The small molecule below binds the protein below.
Small molecule (SMILES): CC(=O)N[C@@H]1[C@@H](O)[C@H](O)[C@@H](CO)O[C@H]1O

Sequence of chain 1.A:
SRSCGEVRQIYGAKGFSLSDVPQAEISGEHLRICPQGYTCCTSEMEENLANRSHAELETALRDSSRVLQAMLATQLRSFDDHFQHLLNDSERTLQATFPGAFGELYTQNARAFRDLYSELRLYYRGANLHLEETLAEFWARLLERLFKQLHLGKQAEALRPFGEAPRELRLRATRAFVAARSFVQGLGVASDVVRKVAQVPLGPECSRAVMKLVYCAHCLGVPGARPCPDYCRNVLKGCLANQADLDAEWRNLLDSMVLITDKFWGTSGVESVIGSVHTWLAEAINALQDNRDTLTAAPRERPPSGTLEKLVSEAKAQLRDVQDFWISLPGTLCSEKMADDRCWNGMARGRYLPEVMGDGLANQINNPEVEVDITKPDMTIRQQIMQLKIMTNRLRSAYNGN

Binding-site contacts:
Ligand atom C5 contacts residue ASN115 of chain 1.A at 3.8 Å.
Ligand atom N2 contacts residue ASN115 of chain 1.A at 3.2 Å (h-bond).
Ligand atom C3 contacts residue ASN115 of chain 1.A at 3.9 Å.
Ligand atom C8 contacts residue ASP108 of chain 1.A at 4.3 Å.
Ligand atom C7 contacts residue ASN115 of chain 1.A at 3.5 Å.
Ligand atom C8 contacts residue GLN111 of chain 1.A at 4.3 Å.
Ligand atom O7 contacts residue ASN115 of chain 1.A at 4.1 Å.
Ligand atom C7 contacts residue GLN111 of chain 1.A at 4.1 Å.
Ligand atom C1 contacts residue GLN111 of chain 1.A at 4.4 Å.
Ligand atom C6 contacts residue ARG148 of chain 1.A at 4.3 Å.
Ligand atom O5 contacts residue ASN115 of chain 1.A at 2.4 Å (h-bond).
Ligand atom C5 contacts residue ARG148 of chain 1.A at 4.2 Å.
Ligand atom O5 contacts residue ARG148 of chain 1.A at 4.0 Å.
Ligand atom C8 contacts residue ASN115 of chain 1.A at 3.9 Å.
Ligand atom O7 contacts residue GLN111 of chain 1.A at 3.0 Å (h-bond).
Ligand atom C2 contacts residue ASN115 of chain 1.A at 2.7 Å.
Ligand atom C4 contacts residue ASN115 of chain 1.A at 4.3 Å.
Ligand atom C8 contacts residue HIS112 of chain 1.A at 4.0 Å.
Ligand atom C1 contacts residue ASN115 of chain 1.A at 1.5 Å.